The small molecule below binds the protein below.
Small molecule (SMILES): CC(=O)N[C@H]1[C@H](O[C@H]2[C@H](O)[C@@H](NC(C)=O)CO[C@@H]2CO)O[C@H](CO)[C@@H](O)[C@@H]1O

Sequence of chain 3.A:
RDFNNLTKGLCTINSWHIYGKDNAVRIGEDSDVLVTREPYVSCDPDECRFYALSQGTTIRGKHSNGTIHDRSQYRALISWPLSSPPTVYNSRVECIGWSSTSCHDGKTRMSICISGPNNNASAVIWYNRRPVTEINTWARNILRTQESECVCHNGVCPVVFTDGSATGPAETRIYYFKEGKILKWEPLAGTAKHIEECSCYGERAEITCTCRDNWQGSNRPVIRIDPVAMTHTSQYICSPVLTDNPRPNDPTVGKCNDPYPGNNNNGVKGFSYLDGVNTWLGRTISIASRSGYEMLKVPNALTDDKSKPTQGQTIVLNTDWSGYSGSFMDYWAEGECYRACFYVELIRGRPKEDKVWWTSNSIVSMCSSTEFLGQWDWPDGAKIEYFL

Binding-site contacts:
Ligand atom C4 contacts residue ASN154 of chain 3.A at 4.3 Å.
Ligand atom C3 contacts residue ASP2 of chain 3.A at 4.1 Å.
Ligand atom O3 contacts residue ASP2 of chain 3.A at 3.3 Å (salt-bridge).
Ligand atom O7 contacts residue ASN5 of chain 3.A at 4.2 Å.
Ligand atom C8 contacts residue ASP2 of chain 3.A at 3.6 Å.
Ligand atom C1 contacts residue ASN5 of chain 3.A at 1.5 Å.
Ligand atom O5 contacts residue ASN5 of chain 3.A at 2.3 Å (h-bond).
Ligand atom C4 contacts residue ASN5 of chain 3.A at 4.2 Å.
Ligand atom C7 contacts residue ASN5 of chain 3.A at 3.8 Å.
Ligand atom N2 contacts residue ASN5 of chain 3.A at 2.9 Å (h-bond).
Ligand atom N2 contacts residue ASP2 of chain 3.A at 3.8 Å.
Ligand atom C7 contacts residue PHE3 of chain 3.A at 3.6 Å (hydrophobic).
Ligand atom C3 contacts residue PHE3 of chain 3.A at 4.3 Å (hydrophobic).
Ligand atom C2 contacts residue PHE3 of chain 3.A at 3.8 Å (hydrophobic).
Ligand atom O4 contacts residue ASN154 of chain 3.A at 4.4 Å.
Ligand atom C5 contacts residue ASP2 of chain 3.A at 4.0 Å.
Ligand atom C1 contacts residue ASN154 of chain 3.A at 3.9 Å.
Ligand atom C1 contacts residue PHE3 of chain 3.A at 3.7 Å (hydrophobic).
Ligand atom C3 contacts residue ASN5 of chain 3.A at 3.8 Å.
Ligand atom O5 contacts residue ASP2 of chain 3.A at 3.5 Å (salt-bridge).
Ligand atom C6 contacts residue ASP2 of chain 3.A at 3.2 Å.
Ligand atom C2 contacts residue ASN5 of chain 3.A at 2.4 Å.
Ligand atom C6 contacts residue ASN154 of chain 3.A at 3.8 Å.
Ligand atom C8 contacts residue PHE3 of chain 3.A at 3.4 Å (hydrophobic).
Ligand atom O6 contacts residue ASP2 of chain 3.A at 2.6 Å (salt-bridge).
Ligand atom C5 contacts residue ASN154 of chain 3.A at 3.3 Å.
Ligand atom C7 contacts residue ASP2 of chain 3.A at 3.8 Å.
Ligand atom O5 contacts residue ASN154 of chain 3.A at 3.9 Å.
Ligand atom N2 contacts residue PHE3 of chain 3.A at 2.8 Å (h-bond).
Ligand atom C5 contacts residue ASN5 of chain 3.A at 3.6 Å.